Sequence of chain 1.A:
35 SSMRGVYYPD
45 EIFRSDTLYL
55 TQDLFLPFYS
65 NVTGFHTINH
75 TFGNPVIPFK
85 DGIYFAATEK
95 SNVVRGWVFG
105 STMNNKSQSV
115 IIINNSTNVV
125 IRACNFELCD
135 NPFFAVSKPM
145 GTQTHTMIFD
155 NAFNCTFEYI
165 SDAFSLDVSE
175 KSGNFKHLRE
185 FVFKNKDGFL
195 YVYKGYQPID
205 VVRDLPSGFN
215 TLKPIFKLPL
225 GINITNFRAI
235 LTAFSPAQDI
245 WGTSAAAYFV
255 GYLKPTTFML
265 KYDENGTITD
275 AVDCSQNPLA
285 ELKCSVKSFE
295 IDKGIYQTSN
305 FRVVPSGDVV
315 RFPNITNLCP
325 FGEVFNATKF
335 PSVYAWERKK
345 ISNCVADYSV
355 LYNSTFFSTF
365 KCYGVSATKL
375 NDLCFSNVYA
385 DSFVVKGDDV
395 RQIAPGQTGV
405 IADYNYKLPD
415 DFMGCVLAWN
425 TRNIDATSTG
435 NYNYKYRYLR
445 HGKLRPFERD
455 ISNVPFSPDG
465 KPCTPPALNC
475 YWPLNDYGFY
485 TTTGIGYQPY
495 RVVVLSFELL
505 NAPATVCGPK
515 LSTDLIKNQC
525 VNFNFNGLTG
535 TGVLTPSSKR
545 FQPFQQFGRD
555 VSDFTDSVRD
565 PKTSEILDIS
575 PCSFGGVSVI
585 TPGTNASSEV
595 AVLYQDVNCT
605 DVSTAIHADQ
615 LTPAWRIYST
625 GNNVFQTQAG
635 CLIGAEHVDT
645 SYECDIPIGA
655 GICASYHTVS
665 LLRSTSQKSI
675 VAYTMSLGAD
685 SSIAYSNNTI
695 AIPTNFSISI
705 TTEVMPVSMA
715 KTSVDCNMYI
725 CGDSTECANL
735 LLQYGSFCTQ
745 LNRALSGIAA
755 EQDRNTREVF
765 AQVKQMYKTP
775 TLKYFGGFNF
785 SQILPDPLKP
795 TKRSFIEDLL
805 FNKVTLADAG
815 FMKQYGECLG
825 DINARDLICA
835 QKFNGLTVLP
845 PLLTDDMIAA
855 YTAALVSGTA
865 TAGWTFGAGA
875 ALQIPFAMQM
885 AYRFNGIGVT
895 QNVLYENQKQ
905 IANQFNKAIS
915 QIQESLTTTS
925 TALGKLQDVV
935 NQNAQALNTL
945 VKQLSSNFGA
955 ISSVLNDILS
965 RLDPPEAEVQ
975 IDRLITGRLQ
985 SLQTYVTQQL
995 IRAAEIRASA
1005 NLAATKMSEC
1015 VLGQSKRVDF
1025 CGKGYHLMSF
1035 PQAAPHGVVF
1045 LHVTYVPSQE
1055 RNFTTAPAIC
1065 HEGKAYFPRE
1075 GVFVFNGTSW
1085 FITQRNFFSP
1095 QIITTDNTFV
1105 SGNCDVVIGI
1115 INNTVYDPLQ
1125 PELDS

Binding-site contacts:
Ligand atom C1 contacts residue ASN269 of chain 1.A at 1.4 Å.
Ligand atom N2 contacts residue ASN269 of chain 1.A at 3.0 Å (h-bond).
Ligand atom C8 contacts residue GLU268 of chain 1.A at 3.7 Å.
Ligand atom O5 contacts residue ARG544 of chain 1.C at 4.0 Å.
Ligand atom C7 contacts residue ASN269 of chain 1.A at 3.6 Å.
Ligand atom C6 contacts residue ARG544 of chain 1.C at 4.1 Å.
Ligand atom C5 contacts residue ASN269 of chain 1.A at 3.7 Å.
Ligand atom O7 contacts residue ARG544 of chain 1.C at 4.4 Å.
Ligand atom C2 contacts residue ASN269 of chain 1.A at 2.5 Å.
Ligand atom C4 contacts residue ASN269 of chain 1.A at 4.2 Å.
Ligand atom O5 contacts residue ASN269 of chain 1.A at 2.3 Å (h-bond).
Ligand atom O6 contacts residue ARG544 of chain 1.C at 4.0 Å.
Ligand atom C1 contacts residue ARG544 of chain 1.C at 4.0 Å.
Ligand atom O7 contacts residue ASN269 of chain 1.A at 3.6 Å (h-bond).
Ligand atom C3 contacts residue ASN269 of chain 1.A at 3.8 Å.
Ligand atom C5 contacts residue ARG544 of chain 1.C at 3.7 Å.

Sequence of chain 1.C:
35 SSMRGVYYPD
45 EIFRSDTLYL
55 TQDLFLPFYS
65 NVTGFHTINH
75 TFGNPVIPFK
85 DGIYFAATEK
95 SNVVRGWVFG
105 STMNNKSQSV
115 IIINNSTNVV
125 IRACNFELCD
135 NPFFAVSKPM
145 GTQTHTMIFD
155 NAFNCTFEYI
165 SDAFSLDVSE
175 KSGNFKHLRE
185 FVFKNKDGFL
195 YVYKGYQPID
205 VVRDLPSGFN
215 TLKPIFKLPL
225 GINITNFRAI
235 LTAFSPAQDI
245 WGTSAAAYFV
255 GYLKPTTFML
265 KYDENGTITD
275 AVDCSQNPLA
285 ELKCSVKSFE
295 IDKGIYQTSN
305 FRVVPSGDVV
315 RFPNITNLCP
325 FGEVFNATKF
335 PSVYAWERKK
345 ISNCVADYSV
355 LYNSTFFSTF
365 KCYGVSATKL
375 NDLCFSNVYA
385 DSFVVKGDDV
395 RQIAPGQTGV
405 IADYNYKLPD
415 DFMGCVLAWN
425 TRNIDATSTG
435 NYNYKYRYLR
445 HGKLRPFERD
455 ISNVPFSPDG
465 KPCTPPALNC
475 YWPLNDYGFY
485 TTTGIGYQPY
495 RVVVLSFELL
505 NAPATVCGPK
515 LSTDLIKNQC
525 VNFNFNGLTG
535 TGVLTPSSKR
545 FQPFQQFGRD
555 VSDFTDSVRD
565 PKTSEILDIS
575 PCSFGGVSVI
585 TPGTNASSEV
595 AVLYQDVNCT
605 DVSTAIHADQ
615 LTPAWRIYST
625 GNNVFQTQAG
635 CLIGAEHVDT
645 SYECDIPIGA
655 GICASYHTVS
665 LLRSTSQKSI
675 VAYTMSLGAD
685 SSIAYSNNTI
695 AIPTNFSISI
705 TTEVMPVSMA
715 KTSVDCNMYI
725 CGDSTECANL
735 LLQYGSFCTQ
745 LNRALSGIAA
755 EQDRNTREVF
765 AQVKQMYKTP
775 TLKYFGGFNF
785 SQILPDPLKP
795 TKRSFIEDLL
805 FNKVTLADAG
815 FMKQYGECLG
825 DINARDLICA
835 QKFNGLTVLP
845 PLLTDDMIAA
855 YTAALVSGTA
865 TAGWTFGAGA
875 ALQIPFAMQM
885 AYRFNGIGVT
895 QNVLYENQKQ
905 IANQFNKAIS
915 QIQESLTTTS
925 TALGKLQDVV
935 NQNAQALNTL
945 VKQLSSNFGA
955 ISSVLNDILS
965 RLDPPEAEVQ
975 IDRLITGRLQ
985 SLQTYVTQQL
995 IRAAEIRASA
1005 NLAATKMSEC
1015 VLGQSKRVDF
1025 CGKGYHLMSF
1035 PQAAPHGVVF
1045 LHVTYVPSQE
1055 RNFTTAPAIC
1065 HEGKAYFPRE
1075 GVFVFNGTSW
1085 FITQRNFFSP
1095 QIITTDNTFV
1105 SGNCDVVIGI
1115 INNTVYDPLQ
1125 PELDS

The protein below binds the small molecule below.
Small molecule (SMILES): CC(=O)N[C@@H]1[C@@H](O)[C@H](O)[C@@H](CO)O[C@H]1O